This small molecule binds to this protein.
Small molecule (SMILES): Nc1ncnc2c1ncn2[C@H]1C[C@H](O)[C@@H](COP(=O)(O)O)O1

Binding-site contacts:
Ligand atom O2P contacts residue PRO631 of chain 2.G at 3.8 Å.
Ligand atom C2 contacts residue GLY639 of chain 2.G at 3.9 Å.
Ligand atom C4 contacts residue PRO419 of chain 2.G at 4.0 Å (hydrophobic).
Ligand atom C6 contacts residue PRO631 of chain 2.G at 3.6 Å (hydrophobic).
Ligand atom C8 contacts residue HIS630 of chain 2.G at 3.1 Å.
Ligand atom C2 contacts residue PRO419 of chain 2.G at 4.2 Å (hydrophobic).
Ligand atom O2P contacts residue PHE629 of chain 2.G at 3.4 Å (h-bond).
Ligand atom P contacts residue PHE629 of chain 2.G at 4.4 Å.
Ligand atom O4' contacts residue PRO631 of chain 2.G at 4.1 Å.
Ligand atom N7 contacts residue ASP609 of chain 2.G at 4.1 Å.
Ligand atom N6 contacts residue GLY637 of chain 2.G at 4.0 Å.
Ligand atom N1 contacts residue PRO419 of chain 2.G at 4.2 Å.
Ligand atom N1 contacts residue GLY639 of chain 2.G at 3.1 Å (h-bond).
Ligand atom N6 contacts residue PRO633 of chain 2.G at 4.2 Å.
Ligand atom N3 contacts residue PRO419 of chain 2.G at 4.2 Å.
Ligand atom N9 contacts residue PRO419 of chain 2.G at 4.2 Å.
Ligand atom O5' contacts residue PHE629 of chain 2.G at 3.9 Å.
Ligand atom C6 contacts residue GLY639 of chain 2.G at 3.8 Å.
Ligand atom N6 contacts residue GLY639 of chain 2.G at 2.9 Å (h-bond).
Ligand atom C5 contacts residue PRO631 of chain 2.G at 4.1 Å (hydrophobic).
Ligand atom N9 contacts residue HIS630 of chain 2.G at 3.8 Å.
Ligand atom C8 contacts residue ASP609 of chain 2.G at 4.4 Å.
Ligand atom N7 contacts residue SER632 of chain 2.G at 3.8 Å.
Ligand atom C5 contacts residue SER632 of chain 2.G at 4.4 Å.
Ligand atom C1' contacts residue HIS630 of chain 2.G at 3.8 Å.
Ligand atom N6 contacts residue PHE638 of chain 2.G at 3.8 Å.
Ligand atom C5 contacts residue PRO419 of chain 2.G at 4.2 Å (hydrophobic).
Ligand atom C6 contacts residue VAL418 of chain 2.G at 4.0 Å (hydrophobic).
Ligand atom N1 contacts residue PRO631 of chain 2.G at 3.8 Å.
Ligand atom C6 contacts residue PRO419 of chain 2.G at 4.3 Å (hydrophobic).
Ligand atom N1 contacts residue VAL418 of chain 2.G at 3.8 Å.
Ligand atom O2P contacts residue HIS628 of chain 2.G at 3.8 Å.
Ligand atom C2' contacts residue PRO419 of chain 2.G at 4.0 Å (hydrophobic).
Ligand atom N6 contacts residue PRO631 of chain 2.G at 3.8 Å.
Ligand atom N7 contacts residue HIS630 of chain 2.G at 3.6 Å.
Ligand atom N6 contacts residue VAL418 of chain 2.G at 3.8 Å.
Ligand atom C2 contacts residue PRO631 of chain 2.G at 4.3 Å (hydrophobic).
Ligand atom O5' contacts residue PRO631 of chain 2.G at 4.0 Å.
Ligand atom N6 contacts residue SER632 of chain 2.G at 4.0 Å.
Ligand atom O4' contacts residue HIS630 of chain 2.G at 4.2 Å.

Sequence of chain 2.G:
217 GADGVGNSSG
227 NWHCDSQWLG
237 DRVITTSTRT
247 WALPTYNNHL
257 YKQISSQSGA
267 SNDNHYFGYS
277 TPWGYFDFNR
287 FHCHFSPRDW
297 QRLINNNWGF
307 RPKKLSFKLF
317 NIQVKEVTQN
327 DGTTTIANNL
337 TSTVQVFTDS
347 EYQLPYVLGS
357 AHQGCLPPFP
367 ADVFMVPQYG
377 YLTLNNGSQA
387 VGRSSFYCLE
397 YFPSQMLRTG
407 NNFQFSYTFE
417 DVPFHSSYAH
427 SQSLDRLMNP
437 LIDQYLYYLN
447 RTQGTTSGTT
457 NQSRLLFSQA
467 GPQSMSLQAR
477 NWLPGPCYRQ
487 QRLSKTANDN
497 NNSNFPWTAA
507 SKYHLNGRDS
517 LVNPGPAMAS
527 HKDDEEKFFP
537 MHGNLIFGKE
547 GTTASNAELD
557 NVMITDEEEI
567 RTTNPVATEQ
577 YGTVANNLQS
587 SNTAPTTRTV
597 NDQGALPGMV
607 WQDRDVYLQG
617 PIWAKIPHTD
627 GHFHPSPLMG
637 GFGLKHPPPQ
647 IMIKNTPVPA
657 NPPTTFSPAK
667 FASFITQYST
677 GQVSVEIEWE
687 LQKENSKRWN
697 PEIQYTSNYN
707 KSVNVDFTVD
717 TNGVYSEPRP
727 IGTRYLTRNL